Binding-site contacts:
Ligand atom O5 contacts residue ASN31 of chain 1.A at 2.3 Å (h-bond).
Ligand atom C7 contacts residue ASN31 of chain 1.A at 3.0 Å.
Ligand atom N2 contacts residue ASN31 of chain 1.A at 2.3 Å (h-bond).
Ligand atom C8 contacts residue ASN31 of chain 1.A at 3.5 Å.
Ligand atom C2 contacts residue CYS26 of chain 1.A at 3.9 Å (hydrophobic).
Ligand atom C3 contacts residue CYS26 of chain 1.A at 4.5 Å (hydrophobic).
Ligand atom C3 contacts residue ASN31 of chain 1.A at 3.9 Å.
Ligand atom C6 contacts residue GLN28 of chain 1.A at 3.6 Å.
Ligand atom C5 contacts residue ASN31 of chain 1.A at 3.6 Å.
Ligand atom C2 contacts residue ASN31 of chain 1.A at 2.6 Å.
Ligand atom O6 contacts residue GLN28 of chain 1.A at 3.8 Å.
Ligand atom C1 contacts residue ASN31 of chain 1.A at 1.4 Å.
Ligand atom C4 contacts residue ASN31 of chain 1.A at 4.3 Å.
Ligand atom N2 contacts residue CYS26 of chain 1.A at 4.4 Å.
Ligand atom O3 contacts residue GLN25 of chain 1.A at 4.1 Å.
Ligand atom O3 contacts residue CYS26 of chain 1.A at 4.2 Å.
Ligand atom O5 contacts residue GLN28 of chain 1.A at 4.1 Å.
Ligand atom O7 contacts residue ASN31 of chain 1.A at 3.7 Å.
Ligand atom C8 contacts residue SER60 of chain 1.A at 4.0 Å.

Sequence of chain 1.A:
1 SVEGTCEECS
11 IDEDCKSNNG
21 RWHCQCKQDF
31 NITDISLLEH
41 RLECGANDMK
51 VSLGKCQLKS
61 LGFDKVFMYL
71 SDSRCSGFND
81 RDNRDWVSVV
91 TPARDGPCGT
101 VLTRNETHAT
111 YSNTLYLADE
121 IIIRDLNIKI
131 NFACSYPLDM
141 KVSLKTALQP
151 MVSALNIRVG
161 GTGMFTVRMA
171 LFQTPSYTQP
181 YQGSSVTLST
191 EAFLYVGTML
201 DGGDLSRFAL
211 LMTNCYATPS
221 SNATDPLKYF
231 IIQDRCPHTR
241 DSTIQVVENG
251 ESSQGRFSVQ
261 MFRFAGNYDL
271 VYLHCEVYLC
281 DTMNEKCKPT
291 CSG

A small-molecule ligand and the protein it binds are described below.
Small molecule (SMILES): CC(=O)N[C@H]1[C@H](O[C@H]2[C@H](O)[C@@H](NC(C)=O)CO[C@@H]2CO)O[C@H](CO)[C@@H](O)[C@@H]1O